Sequence of chain 1.B:
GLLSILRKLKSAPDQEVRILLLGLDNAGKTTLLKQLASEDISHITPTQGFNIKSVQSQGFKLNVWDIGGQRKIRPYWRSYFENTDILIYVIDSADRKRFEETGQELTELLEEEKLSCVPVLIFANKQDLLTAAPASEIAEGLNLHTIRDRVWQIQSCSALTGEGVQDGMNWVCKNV

Binding-site contacts:
Ligand atom O2A contacts residue THR31 of chain 1.B at 3.4 Å (h-bond).
Ligand atom O6 contacts residue SER159 of chain 1.B at 3.5 Å (h-bond).
Ligand atom O6 contacts residue ASN126 of chain 1.B at 3.2 Å (h-bond).
Ligand atom O2B contacts residue MG1 of chain 1.H at 2.0 Å.
Ligand atom O6 contacts residue LYS127 of chain 1.B at 3.4 Å.
Ligand atom O6 contacts residue ALA160 of chain 1.B at 3.1 Å (h-bond).
Ligand atom C6 contacts residue ASP129 of chain 1.B at 3.5 Å.
Ligand atom O1G contacts residue MG1 of chain 1.H at 1.9 Å.
Ligand atom PB contacts residue LYS30 of chain 1.B at 3.6 Å.
Ligand atom N1 contacts residue LEU161 of chain 1.B at 3.6 Å.
Ligand atom O1B contacts residue GLY29 of chain 1.B at 3.1 Å (h-bond).
Ligand atom C5' contacts residue ASN27 of chain 1.B at 3.2 Å.
Ligand atom O6 contacts residue LEU161 of chain 1.B at 3.2 Å (h-bond).
Ligand atom C6 contacts residue LYS127 of chain 1.B at 3.5 Å.
Ligand atom O1B contacts residue ALA28 of chain 1.B at 3.4 Å (h-bond).
Ligand atom PG contacts residue MG1 of chain 1.H at 3.1 Å.
Ligand atom O4' contacts residue LYS127 of chain 1.B at 3.1 Å (salt-bridge).
Ligand atom O1A contacts residue ILE45 of chain 1.B at 3.4 Å.
Ligand atom N3B contacts residue ASN27 of chain 1.B at 3.0 Å (h-bond).
Ligand atom PB contacts residue MG1 of chain 1.H at 3.2 Å.
Ligand atom O6 contacts residue ASP129 of chain 1.B at 3.4 Å (salt-bridge).
Ligand atom C5 contacts residue LYS127 of chain 1.B at 3.6 Å.
Ligand atom N1 contacts residue ASP129 of chain 1.B at 2.6 Å (salt-bridge).
Ligand atom N3B contacts residue MG1 of chain 1.H at 3.4 Å.
Ligand atom C4' contacts residue ASN27 of chain 1.B at 3.3 Å.
Ligand atom O3G contacts residue MG1 of chain 1.H at 3.5 Å.
Ligand atom N2 contacts residue ASP129 of chain 1.B at 2.7 Å (salt-bridge).
Ligand atom C2 contacts residue ASP129 of chain 1.B at 3.3 Å.
Ligand atom N2 contacts residue LEU130 of chain 1.B at 3.4 Å.
Ligand atom O3G contacts residue GLY70 of chain 1.B at 2.8 Å (h-bond).
Ligand atom O3G contacts residue LYS30 of chain 1.B at 2.7 Å (salt-bridge).
Ligand atom O3A contacts residue GLY29 of chain 1.B at 3.2 Å (h-bond).
Ligand atom O2G contacts residue ASP26 of chain 1.B at 3.4 Å.
Ligand atom O1G contacts residue THR48 of chain 1.B at 2.8 Å (h-bond).
Ligand atom O1B contacts residue LYS30 of chain 1.B at 2.6 Å (salt-bridge).
Ligand atom N7 contacts residue ASN126 of chain 1.B at 3.2 Å (h-bond).
Ligand atom O2B contacts residue THR31 of chain 1.B at 2.9 Å (h-bond).
Ligand atom C6 contacts residue LEU161 of chain 1.B at 3.5 Å (hydrophobic).
Ligand atom O2A contacts residue GLY29 of chain 1.B at 3.4 Å.
Ligand atom O2A contacts residue THR32 of chain 1.B at 2.6 Å (h-bond).

This protein binds this small molecule.
Small molecule (SMILES): Nc1nc2c(ncn2[C@@H]2O[C@H](CO[P](=O)(O)O[P](=O)(O)NP(=O)(O)O)[C@@H](O)[C@H]2O)c(=O)[nH]1